Sequence of chain 1.A:
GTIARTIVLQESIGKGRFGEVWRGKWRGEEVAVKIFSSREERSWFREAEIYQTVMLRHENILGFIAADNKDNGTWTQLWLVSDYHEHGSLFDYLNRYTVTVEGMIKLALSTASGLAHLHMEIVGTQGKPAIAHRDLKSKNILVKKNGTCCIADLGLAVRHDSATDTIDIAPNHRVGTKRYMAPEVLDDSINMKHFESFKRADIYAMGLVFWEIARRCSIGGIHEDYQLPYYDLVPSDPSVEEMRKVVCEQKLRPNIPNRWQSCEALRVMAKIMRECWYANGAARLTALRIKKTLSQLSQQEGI

The protein below binds the small molecule below.
Small molecule (SMILES): Nc1cccc(Nc2ncnc3c2C(=O)CC=N3)c1

Binding-site contacts:
Ligand atom C10 contacts residue ALA32 of chain 1.A at 3.8 Å (hydrophobic).
Ligand atom C14 contacts residue LEU62 of chain 1.A at 3.6 Å (hydrophobic).
Ligand atom N7 contacts residue ASP83 of chain 1.A at 3.6 Å.
Ligand atom C1 contacts residue ILE13 of chain 1.A at 3.7 Å (hydrophobic).
Ligand atom N9 contacts residue SER82 of chain 1.A at 3.6 Å (h-bond).
Ligand atom C2 contacts residue ILE13 of chain 1.A at 3.8 Å (hydrophobic).
Ligand atom C2 contacts residue HIS85 of chain 1.A at 3.7 Å.
Ligand atom C6 contacts residue HIS85 of chain 1.A at 3.8 Å.
Ligand atom N9 contacts residue LEU142 of chain 1.A at 3.5 Å.
Ligand atom C14 contacts residue ASP153 of chain 1.A at 3.3 Å.
Ligand atom N7 contacts residue HIS85 of chain 1.A at 3.0 Å (h-bond).
Ligand atom N7 contacts residue TYR84 of chain 1.A at 3.6 Å.
Ligand atom N9 contacts residue LEU62 of chain 1.A at 3.8 Å.
Ligand atom C17 contacts residue LYS34 of chain 1.A at 3.5 Å.
Ligand atom C8 contacts residue ALA32 of chain 1.A at 3.4 Å (hydrophobic).
Ligand atom C16 contacts residue SER82 of chain 1.A at 3.4 Å.
Ligand atom C17 contacts residue GLU47 of chain 1.A at 3.7 Å.
Ligand atom C2 contacts residue GLY88 of chain 1.A at 3.5 Å.
Ligand atom C17 contacts residue ASP153 of chain 1.A at 3.4 Å.
Ligand atom N19 contacts residue ASP153 of chain 1.A at 2.9 Å (salt-bridge).
Ligand atom O11 contacts residue VAL21 of chain 1.A at 3.6 Å.
Ligand atom C15 contacts residue LYS34 of chain 1.A at 3.7 Å.
Ligand atom N19 contacts residue LYS34 of chain 1.A at 3.3 Å (salt-bridge).
Ligand atom N7 contacts residue LEU142 of chain 1.A at 3.9 Å.
Ligand atom N19 contacts residue GLU47 of chain 1.A at 3.0 Å (salt-bridge).
Ligand atom N9 contacts residue ASP83 of chain 1.A at 3.5 Å (salt-bridge).
Ligand atom C8 contacts residue LEU142 of chain 1.A at 3.6 Å (hydrophobic).
Ligand atom N3 contacts residue HIS85 of chain 1.A at 2.9 Å (h-bond).
Ligand atom C17 contacts residue TYR51 of chain 1.A at 3.8 Å (hydrophobic).
Ligand atom N19 contacts residue TYR51 of chain 1.A at 2.8 Å (h-bond).
Ligand atom C10 contacts residue LEU142 of chain 1.A at 3.8 Å (hydrophobic).
Ligand atom C18 contacts residue SER82 of chain 1.A at 3.4 Å.
Ligand atom C8 contacts residue TYR84 of chain 1.A at 3.8 Å (hydrophobic).
Ligand atom C17 contacts residue LEU62 of chain 1.A at 3.7 Å (hydrophobic).
Ligand atom N9 contacts residue ALA32 of chain 1.A at 3.4 Å.
Ligand atom C8 contacts residue HIS85 of chain 1.A at 3.7 Å.
Ligand atom C16 contacts residue LYS34 of chain 1.A at 3.7 Å.
Ligand atom C8 contacts residue ASP83 of chain 1.A at 2.8 Å.
Ligand atom C15 contacts residue GLU47 of chain 1.A at 3.6 Å.
Ligand atom N12 contacts residue VAL21 of chain 1.A at 3.8 Å.